Binding-site contacts:
Ligand atom C12 contacts residue HIS163 of chain 2.A at 3.7 Å.
Ligand atom C8 contacts residue TYR54 of chain 2.A at 3.6 Å (hydrophobic).
Ligand atom O1 contacts residue HIS172 of chain 2.A at 3.3 Å.
Ligand atom O1 contacts residue SER144 of chain 2.A at 3.7 Å.
Ligand atom C6 contacts residue MET165 of chain 2.A at 3.8 Å (hydrophobic).
Ligand atom C8 contacts residue HIS41 of chain 2.A at 3.6 Å.
Ligand atom C7 contacts residue MET165 of chain 2.A at 3.6 Å (hydrophobic).
Ligand atom C13 contacts residue HIS163 of chain 2.A at 3.5 Å.
Ligand atom C14 contacts residue PHE140 of chain 2.A at 3.8 Å (hydrophobic).
Ligand atom O1 contacts residue PHE140 of chain 2.A at 3.2 Å.
Ligand atom O1 contacts residue HIS163 of chain 2.A at 2.6 Å (h-bond).
Ligand atom C14 contacts residue GLU166 of chain 2.A at 3.7 Å.
Ligand atom C12 contacts residue LEU141 of chain 2.A at 3.9 Å (hydrophobic).
Ligand atom C4 contacts residue CYS145 of chain 2.A at 3.6 Å (hydrophobic).
Ligand atom N2 contacts residue PHE140 of chain 2.A at 3.0 Å (h-bond).
Ligand atom C1 contacts residue HIS164 of chain 2.A at 3.6 Å.
Ligand atom C6 contacts residue HIS41 of chain 2.A at 3.9 Å.
Ligand atom C7 contacts residue HIS41 of chain 2.A at 3.7 Å.
Ligand atom C10 contacts residue MET49 of chain 2.A at 3.1 Å (hydrophobic).
Ligand atom C13 contacts residue GLU166 of chain 2.A at 3.5 Å.
Ligand atom O contacts residue GLY143 of chain 2.A at 3.4 Å (h-bond).
Ligand atom C13 contacts residue PHE140 of chain 2.A at 3.7 Å (hydrophobic).
Ligand atom C9 contacts residue HIS41 of chain 2.A at 3.7 Å.
Ligand atom C9 contacts residue MET49 of chain 2.A at 3.6 Å (hydrophobic).
Ligand atom C7 contacts residue ASP187 of chain 2.A at 3.7 Å.
Ligand atom C15 contacts residue ASN142 of chain 2.A at 3.8 Å.
Ligand atom N2 contacts residue GLU166 of chain 2.A at 2.9 Å (salt-bridge).
Ligand atom C14 contacts residue LEU141 of chain 2.A at 3.8 Å (hydrophobic).
Ligand atom C12 contacts residue SER144 of chain 2.A at 3.7 Å.
Ligand atom O1 contacts residue GLU166 of chain 2.A at 3.4 Å.
Ligand atom C8 contacts residue ASP187 of chain 2.A at 3.4 Å.
Ligand atom N contacts residue CYS145 of chain 2.A at 3.5 Å (h-bond).
Ligand atom C contacts residue CYS145 of chain 2.A at 3.7 Å (hydrophobic).
Ligand atom C13 contacts residue SER144 of chain 2.A at 3.7 Å.
Ligand atom C19 contacts residue GLU166 of chain 2.A at 3.6 Å.
Ligand atom C16 contacts residue ASN142 of chain 2.A at 3.6 Å.
Ligand atom C6 contacts residue HIS164 of chain 2.A at 3.9 Å.
Ligand atom C1 contacts residue CYS145 of chain 2.A at 3.8 Å (hydrophobic).
Ligand atom O contacts residue ASN142 of chain 2.A at 3.0 Å (h-bond).
Ligand atom C17 contacts residue ASN142 of chain 2.A at 3.8 Å.

The protein below binds the small molecule below.
Small molecule (SMILES): O=C(c1cc(=O)[nH]c2ccccc12)N1CCN(c2ccccc2)CC1

Sequence of chain 1.A:
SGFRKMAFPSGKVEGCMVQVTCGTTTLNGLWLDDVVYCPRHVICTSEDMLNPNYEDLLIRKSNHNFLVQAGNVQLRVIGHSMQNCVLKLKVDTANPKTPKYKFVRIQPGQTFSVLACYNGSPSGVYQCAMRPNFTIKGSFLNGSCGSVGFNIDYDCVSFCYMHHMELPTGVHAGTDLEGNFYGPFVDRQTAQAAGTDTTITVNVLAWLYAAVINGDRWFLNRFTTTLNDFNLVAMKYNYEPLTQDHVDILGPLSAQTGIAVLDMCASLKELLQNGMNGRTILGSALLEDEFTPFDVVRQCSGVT

Sequence of chain 2.A:
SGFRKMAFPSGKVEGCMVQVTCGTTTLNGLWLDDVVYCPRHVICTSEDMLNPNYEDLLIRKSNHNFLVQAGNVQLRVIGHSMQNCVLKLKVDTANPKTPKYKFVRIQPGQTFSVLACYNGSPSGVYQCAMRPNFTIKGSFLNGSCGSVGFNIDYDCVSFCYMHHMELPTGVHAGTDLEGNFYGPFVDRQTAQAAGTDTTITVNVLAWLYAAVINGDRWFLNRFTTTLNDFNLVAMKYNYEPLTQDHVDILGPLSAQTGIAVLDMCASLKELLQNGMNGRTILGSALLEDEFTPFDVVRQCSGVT